Sequence of chain 1.A:
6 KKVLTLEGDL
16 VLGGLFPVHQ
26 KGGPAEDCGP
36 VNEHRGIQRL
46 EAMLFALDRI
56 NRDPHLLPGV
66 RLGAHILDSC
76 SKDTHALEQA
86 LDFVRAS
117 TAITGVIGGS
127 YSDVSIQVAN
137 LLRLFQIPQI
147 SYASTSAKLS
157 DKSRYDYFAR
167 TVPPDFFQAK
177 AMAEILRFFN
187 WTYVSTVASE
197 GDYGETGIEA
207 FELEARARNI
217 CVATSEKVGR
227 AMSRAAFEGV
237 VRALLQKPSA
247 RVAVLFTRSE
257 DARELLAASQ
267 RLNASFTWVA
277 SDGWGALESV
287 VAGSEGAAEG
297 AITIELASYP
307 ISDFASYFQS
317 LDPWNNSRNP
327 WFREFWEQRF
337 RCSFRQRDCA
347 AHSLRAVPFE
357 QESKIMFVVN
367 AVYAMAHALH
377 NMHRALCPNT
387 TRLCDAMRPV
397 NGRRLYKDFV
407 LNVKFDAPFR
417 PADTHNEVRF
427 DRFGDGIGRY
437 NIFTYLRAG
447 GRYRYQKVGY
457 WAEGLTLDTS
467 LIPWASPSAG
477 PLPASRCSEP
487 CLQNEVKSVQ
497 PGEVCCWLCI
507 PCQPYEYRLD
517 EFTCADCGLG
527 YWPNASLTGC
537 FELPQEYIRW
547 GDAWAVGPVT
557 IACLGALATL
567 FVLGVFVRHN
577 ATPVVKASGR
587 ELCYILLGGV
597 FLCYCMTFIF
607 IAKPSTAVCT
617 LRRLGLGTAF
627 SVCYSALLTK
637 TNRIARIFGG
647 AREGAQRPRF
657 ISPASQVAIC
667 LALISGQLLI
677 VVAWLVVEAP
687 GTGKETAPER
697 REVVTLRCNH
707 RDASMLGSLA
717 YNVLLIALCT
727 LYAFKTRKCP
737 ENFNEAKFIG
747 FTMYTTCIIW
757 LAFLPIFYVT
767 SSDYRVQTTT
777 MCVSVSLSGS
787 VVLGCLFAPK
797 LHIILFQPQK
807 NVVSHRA

Binding-site contacts:
Ligand atom O7 contacts residue PHE185 of chain 1.A at 4.4 Å.
Ligand atom C3 contacts residue ASN186 of chain 1.A at 3.8 Å.
Ligand atom C2 contacts residue ASN186 of chain 1.A at 2.5 Å.
Ligand atom O5 contacts residue ASN186 of chain 1.A at 2.4 Å (h-bond).
Ligand atom C7 contacts residue PHE184 of chain 1.A at 3.9 Å (hydrophobic).
Ligand atom C5 contacts residue ASN186 of chain 1.A at 3.7 Å.
Ligand atom C8 contacts residue LEU478 of chain 1.A at 3.8 Å (hydrophobic).
Ligand atom C8 contacts residue PHE184 of chain 1.A at 3.7 Å (hydrophobic).
Ligand atom N2 contacts residue PHE184 of chain 1.A at 3.6 Å.
Ligand atom C1 contacts residue ASN186 of chain 1.A at 1.5 Å.
Ligand atom C7 contacts residue ASN186 of chain 1.A at 3.5 Å.
Ligand atom N2 contacts residue ASN186 of chain 1.A at 2.9 Å (h-bond).
Ligand atom O7 contacts residue ASN186 of chain 1.A at 3.5 Å (h-bond).
Ligand atom C7 contacts residue LEU478 of chain 1.A at 4.1 Å (hydrophobic).
Ligand atom C4 contacts residue ASN186 of chain 1.A at 4.3 Å.
Ligand atom O7 contacts residue LEU478 of chain 1.A at 3.6 Å.
Ligand atom C8 contacts residue PHE185 of chain 1.A at 4.2 Å (hydrophobic).

The small molecule below binds the protein below.
Small molecule (SMILES): CC(=O)N[C@@H]1[C@@H](O)[C@H](O)[C@@H](CO)O[C@H]1O